This small molecule binds to this protein.
Small molecule (SMILES): CC[Hg]Sc1ccccc1C(=O)O

Sequence of chain 1.A:
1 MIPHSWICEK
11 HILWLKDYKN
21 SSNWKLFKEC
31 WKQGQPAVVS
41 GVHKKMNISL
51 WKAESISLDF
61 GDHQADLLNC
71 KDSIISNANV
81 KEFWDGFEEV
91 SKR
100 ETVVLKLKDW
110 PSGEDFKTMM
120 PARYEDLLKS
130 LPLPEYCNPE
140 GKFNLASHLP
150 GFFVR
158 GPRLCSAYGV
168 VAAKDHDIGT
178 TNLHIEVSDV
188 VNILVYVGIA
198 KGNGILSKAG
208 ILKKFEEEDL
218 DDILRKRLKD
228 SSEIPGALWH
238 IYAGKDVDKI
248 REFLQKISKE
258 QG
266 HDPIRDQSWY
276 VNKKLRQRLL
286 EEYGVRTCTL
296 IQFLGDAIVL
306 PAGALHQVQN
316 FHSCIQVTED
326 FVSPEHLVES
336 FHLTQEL

Binding-site contacts:
Ligand atom HG contacts residue GLU9 of chain 1.A at 4.0 Å.
Ligand atom C2 contacts residue HIS11 of chain 1.A at 3.5 Å.
Ligand atom C2 contacts residue ARG291 of chain 1.A at 3.4 Å.
Ligand atom HG contacts residue THR292 of chain 1.A at 3.3 Å.
Ligand atom HG contacts residue CYS293 of chain 1.A at 3.3 Å.
Ligand atom C2 contacts residue CYS8 of chain 1.A at 4.0 Å (hydrophobic).
Ligand atom HG contacts residue EMT1 of chain 1.D at 4.5 Å.
Ligand atom C2 contacts residue CYS293 of chain 1.A at 3.8 Å (hydrophobic).
Ligand atom HG contacts residue CYS8 of chain 1.A at 2.7 Å.
Ligand atom C1 contacts residue THR292 of chain 1.A at 4.1 Å.
Ligand atom C1 contacts residue EMT1 of chain 1.D at 3.8 Å.
Ligand atom C2 contacts residue EMT1 of chain 1.D at 3.6 Å.
Ligand atom C1 contacts residue CYS293 of chain 1.A at 3.8 Å (hydrophobic).
Ligand atom C1 contacts residue ARG291 of chain 1.A at 3.7 Å.
Ligand atom C1 contacts residue GLU9 of chain 1.A at 3.9 Å.
Ligand atom C1 contacts residue CYS8 of chain 1.A at 4.3 Å (hydrophobic).
Ligand atom C2 contacts residue GLU9 of chain 1.A at 4.2 Å.